Sequence of chain 2.B:
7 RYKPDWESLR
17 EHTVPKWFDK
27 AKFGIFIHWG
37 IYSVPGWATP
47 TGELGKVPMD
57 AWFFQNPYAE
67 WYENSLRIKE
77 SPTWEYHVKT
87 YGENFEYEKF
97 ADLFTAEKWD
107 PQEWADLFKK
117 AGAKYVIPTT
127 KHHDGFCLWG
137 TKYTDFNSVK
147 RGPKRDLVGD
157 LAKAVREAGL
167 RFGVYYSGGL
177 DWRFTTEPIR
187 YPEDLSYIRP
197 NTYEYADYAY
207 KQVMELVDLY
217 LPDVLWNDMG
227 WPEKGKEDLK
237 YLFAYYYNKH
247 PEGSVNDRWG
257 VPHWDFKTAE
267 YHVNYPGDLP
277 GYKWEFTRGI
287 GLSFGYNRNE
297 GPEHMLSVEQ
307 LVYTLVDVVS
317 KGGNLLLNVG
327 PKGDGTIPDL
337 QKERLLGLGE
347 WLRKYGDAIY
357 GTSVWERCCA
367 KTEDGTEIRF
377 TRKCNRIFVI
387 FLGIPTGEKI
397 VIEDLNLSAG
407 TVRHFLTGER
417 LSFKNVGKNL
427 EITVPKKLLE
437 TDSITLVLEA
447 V

A small-molecule ligand and the protein it binds are described below.
Small molecule (SMILES): C[C@@H]1N[C@H](CN)[C@@H](O)[C@H](O)[C@@H]1O

Binding-site contacts:
Ligand atom CAA contacts residue GLU266 of chain 2.B at 3.6 Å.
Ligand atom NAB contacts residue ASP224 of chain 2.B at 3.8 Å.
Ligand atom CAH contacts residue ASP224 of chain 2.B at 3.7 Å.
Ligand atom OAD contacts residue GLU66 of chain 2.B at 2.7 Å (salt-bridge).
Ligand atom CAI contacts residue HIS34 of chain 2.B at 3.2 Å.
Ligand atom CAH contacts residue PHE290 of chain 2.B at 3.8 Å (hydrophobic).
Ligand atom CAH contacts residue GLU266 of chain 2.B at 3.3 Å.
Ligand atom CAL contacts residue ASP224 of chain 2.B at 3.2 Å.
Ligand atom NAB contacts residue MET225 of chain 2.B at 3.9 Å.
Ligand atom CAK contacts residue ASP224 of chain 2.B at 3.4 Å.
Ligand atom CAI contacts residue PHE290 of chain 2.B at 3.9 Å (hydrophobic).
Ligand atom CAA contacts residue PHE32 of chain 2.B at 3.8 Å (hydrophobic).
Ligand atom CAF contacts residue ASP224 of chain 2.B at 3.1 Å.
Ligand atom CAF contacts residue ARG254 of chain 2.B at 3.9 Å.
Ligand atom CAI contacts residue HIS128 of chain 2.B at 3.7 Å.
Ligand atom OAC contacts residue HIS128 of chain 2.B at 2.8 Å (h-bond).
Ligand atom NAB contacts residue GLU266 of chain 2.B at 3.7 Å.
Ligand atom CAK contacts residue TRP67 of chain 2.B at 3.8 Å (hydrophobic).
Ligand atom CAJ contacts residue HIS128 of chain 2.B at 3.7 Å.
Ligand atom CAI contacts residue GLU66 of chain 2.B at 3.7 Å.
Ligand atom CAK contacts residue HIS129 of chain 2.B at 3.4 Å.
Ligand atom NAB contacts residue ARG254 of chain 2.B at 3.8 Å.
Ligand atom OAD contacts residue TRP67 of chain 2.B at 3.3 Å (h-bond).
Ligand atom CAJ contacts residue TRP67 of chain 2.B at 3.9 Å (hydrophobic).
Ligand atom OAE contacts residue HIS129 of chain 2.B at 2.9 Å (h-bond).
Ligand atom OAD contacts residue HIS129 of chain 2.B at 3.7 Å.
Ligand atom OAC contacts residue ASP224 of chain 2.B at 3.3 Å (salt-bridge).
Ligand atom NAG contacts residue ASP224 of chain 2.B at 2.7 Å (salt-bridge).
Ligand atom CAA contacts residue HIS34 of chain 2.B at 3.8 Å.
Ligand atom NAG contacts residue ARG254 of chain 2.B at 3.6 Å (salt-bridge).
Ligand atom CAL contacts residue GLU266 of chain 2.B at 3.3 Å.
Ligand atom OAC contacts residue TYR171 of chain 2.B at 3.1 Å (h-bond).
Ligand atom OAE contacts residue TRP67 of chain 2.B at 2.7 Å (h-bond).
Ligand atom CAF contacts residue MET225 of chain 2.B at 3.8 Å (hydrophobic).
Ligand atom NAG contacts residue GLU266 of chain 2.B at 3.0 Å (salt-bridge).
Ligand atom OAD contacts residue HIS128 of chain 2.B at 2.7 Å (h-bond).
Ligand atom CAJ contacts residue TYR64 of chain 2.B at 3.8 Å (hydrophobic).
Ligand atom CAJ contacts residue GLU66 of chain 2.B at 3.3 Å.
Ligand atom OAC contacts residue HIS34 of chain 2.B at 2.6 Å (h-bond).
Ligand atom CAA contacts residue PHE290 of chain 2.B at 3.6 Å (hydrophobic).